Sequence of chain 1.C:
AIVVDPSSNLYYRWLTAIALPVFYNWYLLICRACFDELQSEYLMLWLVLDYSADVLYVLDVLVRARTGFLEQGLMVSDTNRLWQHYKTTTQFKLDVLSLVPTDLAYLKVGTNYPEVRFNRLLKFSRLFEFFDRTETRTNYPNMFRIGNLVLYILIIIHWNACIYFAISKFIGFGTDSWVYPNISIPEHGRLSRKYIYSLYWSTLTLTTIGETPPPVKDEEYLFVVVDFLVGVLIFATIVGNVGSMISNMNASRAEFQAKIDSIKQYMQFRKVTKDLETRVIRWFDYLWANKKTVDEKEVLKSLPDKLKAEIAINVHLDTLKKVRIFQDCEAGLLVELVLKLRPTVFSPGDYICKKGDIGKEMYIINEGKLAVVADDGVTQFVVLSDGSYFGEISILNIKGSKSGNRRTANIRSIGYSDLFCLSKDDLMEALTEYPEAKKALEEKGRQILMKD

Binding-site contacts:
Ligand atom O7 contacts residue ASN339 of chain 1.C at 3.4 Å (h-bond).
Ligand atom O7 contacts residue GLY331 of chain 1.C at 4.0 Å.
Ligand atom C1 contacts residue ASN339 of chain 1.C at 1.4 Å.
Ligand atom C6 contacts residue SER341 of chain 1.C at 3.7 Å.
Ligand atom C5 contacts residue ASN339 of chain 1.C at 3.6 Å.
Ligand atom C8 contacts residue GLY331 of chain 1.C at 3.6 Å.
Ligand atom C8 contacts residue PHE330 of chain 1.C at 3.8 Å (hydrophobic).
Ligand atom C3 contacts residue ASN339 of chain 1.C at 3.8 Å.
Ligand atom O5 contacts residue ASN339 of chain 1.C at 2.3 Å (h-bond).
Ligand atom C4 contacts residue ASN339 of chain 1.C at 4.2 Å.
Ligand atom C2 contacts residue ASN339 of chain 1.C at 2.5 Å.
Ligand atom C8 contacts residue THR332 of chain 1.C at 4.2 Å.
Ligand atom O6 contacts residue ASN339 of chain 1.C at 4.4 Å.
Ligand atom C7 contacts residue ASN339 of chain 1.C at 3.4 Å.
Ligand atom C5 contacts residue SER341 of chain 1.C at 3.4 Å.
Ligand atom N2 contacts residue ASN339 of chain 1.C at 3.0 Å (h-bond).
Ligand atom O5 contacts residue SER341 of chain 1.C at 2.8 Å (h-bond).
Ligand atom C7 contacts residue PHE330 of chain 1.C at 4.5 Å (hydrophobic).
Ligand atom C1 contacts residue SER341 of chain 1.C at 3.3 Å.
Ligand atom C7 contacts residue GLY331 of chain 1.C at 4.2 Å.
Ligand atom O6 contacts residue SER341 of chain 1.C at 3.2 Å (h-bond).
Ligand atom O6 contacts residue ILE342 of chain 1.C at 4.2 Å.

A protein and the small-molecule ligand that binds it are described below.
Small molecule (SMILES): CC(=O)N[C@@H]1[C@@H](O)[C@H](O)[C@@H](CO)O[C@H]1O